Sequence of chain 1.A:
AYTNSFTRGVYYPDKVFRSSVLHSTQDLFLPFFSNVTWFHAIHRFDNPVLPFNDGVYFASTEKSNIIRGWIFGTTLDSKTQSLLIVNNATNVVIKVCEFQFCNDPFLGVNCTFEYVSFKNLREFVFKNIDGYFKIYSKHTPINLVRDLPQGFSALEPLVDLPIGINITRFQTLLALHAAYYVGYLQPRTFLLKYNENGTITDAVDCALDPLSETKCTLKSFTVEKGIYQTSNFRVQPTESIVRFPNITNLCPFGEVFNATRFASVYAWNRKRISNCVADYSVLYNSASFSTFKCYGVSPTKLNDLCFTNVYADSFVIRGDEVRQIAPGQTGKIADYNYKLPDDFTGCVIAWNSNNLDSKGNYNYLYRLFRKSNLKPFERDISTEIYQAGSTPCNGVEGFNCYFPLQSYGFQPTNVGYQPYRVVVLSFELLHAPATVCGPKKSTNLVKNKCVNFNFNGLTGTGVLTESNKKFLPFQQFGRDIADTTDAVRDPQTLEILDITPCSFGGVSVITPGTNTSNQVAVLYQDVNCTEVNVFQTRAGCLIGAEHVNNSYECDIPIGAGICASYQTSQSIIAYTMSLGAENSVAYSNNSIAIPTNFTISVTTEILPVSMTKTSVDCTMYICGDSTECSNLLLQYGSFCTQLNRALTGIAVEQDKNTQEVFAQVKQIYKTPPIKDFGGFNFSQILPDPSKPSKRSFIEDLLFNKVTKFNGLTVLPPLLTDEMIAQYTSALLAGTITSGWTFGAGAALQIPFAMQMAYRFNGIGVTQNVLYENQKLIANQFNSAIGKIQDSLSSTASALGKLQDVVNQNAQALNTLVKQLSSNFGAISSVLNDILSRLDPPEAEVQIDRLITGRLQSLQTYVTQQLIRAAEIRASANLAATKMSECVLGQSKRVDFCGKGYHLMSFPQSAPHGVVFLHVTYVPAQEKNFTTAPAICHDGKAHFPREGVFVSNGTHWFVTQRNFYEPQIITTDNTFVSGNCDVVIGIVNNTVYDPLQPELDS

A protein and the small-molecule ligand that binds it are described below.
Small molecule (SMILES): CC(=O)N[C@H]1[C@H](O[C@H]2[C@H](O)[C@@H](NC(C)=O)CO[C@@H]2CO)O[C@H](CO)[C@@H](O)[C@@H]1O

Binding-site contacts:
Ligand atom C2 contacts residue ASN717 of chain 1.A at 2.4 Å.
Ligand atom C6 contacts residue GLN926 of chain 1.A at 4.3 Å.
Ligand atom C7 contacts residue LEU922 of chain 1.A at 3.8 Å (hydrophobic).
Ligand atom N2 contacts residue ASN717 of chain 1.A at 2.9 Å (h-bond).
Ligand atom O5 contacts residue GLN1071 of chain 1.A at 3.7 Å.
Ligand atom O4 contacts residue LEU922 of chain 1.A at 3.8 Å.
Ligand atom C8 contacts residue LEU922 of chain 1.A at 3.9 Å (hydrophobic).
Ligand atom C1 contacts residue ASN717 of chain 1.A at 1.4 Å.
Ligand atom C5 contacts residue ASN717 of chain 1.A at 3.6 Å.
Ligand atom C7 contacts residue ASN717 of chain 1.A at 3.6 Å.
Ligand atom O6 contacts residue GLN926 of chain 1.A at 3.0 Å (h-bond).
Ligand atom C1 contacts residue GLN1071 of chain 1.A at 4.1 Å.
Ligand atom C1 contacts residue LEU922 of chain 1.A at 4.3 Å (hydrophobic).
Ligand atom N2 contacts residue LEU922 of chain 1.A at 4.1 Å.
Ligand atom C3 contacts residue LEU922 of chain 1.A at 4.2 Å (hydrophobic).
Ligand atom C4 contacts residue ASN717 of chain 1.A at 4.2 Å.
Ligand atom O5 contacts residue ASN717 of chain 1.A at 2.3 Å (h-bond).
Ligand atom O7 contacts residue LEU922 of chain 1.A at 4.0 Å.
Ligand atom C3 contacts residue ASN717 of chain 1.A at 3.8 Å.
Ligand atom O7 contacts residue ASN717 of chain 1.A at 3.8 Å.
Ligand atom C8 contacts residue GLN926 of chain 1.A at 4.3 Å.
Ligand atom C5 contacts residue LEU922 of chain 1.A at 4.2 Å (hydrophobic).